Binding-site contacts:
Ligand atom C2 contacts residue ASN616 of chain 1.C at 2.3 Å.
Ligand atom C1 contacts residue ASN616 of chain 1.C at 1.4 Å.
Ligand atom C3 contacts residue ASN616 of chain 1.C at 3.7 Å.
Ligand atom C8 contacts residue ASN616 of chain 1.C at 4.2 Å.
Ligand atom O5 contacts residue ASN616 of chain 1.C at 2.4 Å (h-bond).
Ligand atom C4 contacts residue ASN616 of chain 1.C at 4.2 Å.
Ligand atom N2 contacts residue ASN616 of chain 1.C at 2.7 Å (h-bond).
Ligand atom O7 contacts residue ASN616 of chain 1.C at 2.8 Å (h-bond).
Ligand atom C7 contacts residue ASN616 of chain 1.C at 2.9 Å.
Ligand atom C5 contacts residue ASN616 of chain 1.C at 3.7 Å.

Sequence of chain 1.C:
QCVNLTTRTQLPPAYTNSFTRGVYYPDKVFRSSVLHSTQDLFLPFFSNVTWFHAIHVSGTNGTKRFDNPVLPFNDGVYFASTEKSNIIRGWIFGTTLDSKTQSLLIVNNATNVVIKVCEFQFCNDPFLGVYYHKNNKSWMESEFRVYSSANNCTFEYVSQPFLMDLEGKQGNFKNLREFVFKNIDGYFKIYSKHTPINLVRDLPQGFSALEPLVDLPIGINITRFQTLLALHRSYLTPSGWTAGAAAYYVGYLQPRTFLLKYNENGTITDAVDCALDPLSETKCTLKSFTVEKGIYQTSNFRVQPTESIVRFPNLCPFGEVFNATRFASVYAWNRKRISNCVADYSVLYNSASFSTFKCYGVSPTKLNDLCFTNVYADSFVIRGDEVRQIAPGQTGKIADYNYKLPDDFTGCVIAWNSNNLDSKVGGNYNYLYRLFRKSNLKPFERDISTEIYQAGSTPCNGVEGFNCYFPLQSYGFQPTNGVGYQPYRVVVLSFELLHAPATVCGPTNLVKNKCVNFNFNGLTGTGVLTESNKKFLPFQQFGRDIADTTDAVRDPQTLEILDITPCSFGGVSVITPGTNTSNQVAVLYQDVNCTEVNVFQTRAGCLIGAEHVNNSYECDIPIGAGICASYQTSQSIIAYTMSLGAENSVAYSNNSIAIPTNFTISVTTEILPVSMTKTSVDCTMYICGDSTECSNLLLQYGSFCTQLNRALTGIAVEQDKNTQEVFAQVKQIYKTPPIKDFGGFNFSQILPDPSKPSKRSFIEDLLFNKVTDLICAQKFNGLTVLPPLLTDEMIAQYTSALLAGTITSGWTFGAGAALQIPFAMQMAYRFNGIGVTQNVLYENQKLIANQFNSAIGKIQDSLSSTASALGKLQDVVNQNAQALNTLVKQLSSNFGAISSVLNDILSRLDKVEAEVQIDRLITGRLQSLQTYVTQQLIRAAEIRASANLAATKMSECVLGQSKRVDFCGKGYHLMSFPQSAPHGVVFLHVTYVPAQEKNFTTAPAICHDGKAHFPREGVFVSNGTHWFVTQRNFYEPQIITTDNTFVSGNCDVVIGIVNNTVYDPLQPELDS

This small molecule binds to this protein.
Small molecule (SMILES): CC(=O)N[C@@H]1[C@@H](O)[C@H](O)[C@@H](CO)O[C@H]1O